A protein and the small-molecule ligand that binds it are described below.
Small molecule (SMILES): CC[C@H](C)[C@@H]1NC(=O)[C@H](CCCN=C(N)N)NC(=O)[C@H]([C@@H](C)CC)NC(=O)[C@H](CO)NC(=O)[C@H](CCCCN)NC(=O)[C@@H]2CCCN2C(=O)[C@H]2CCCN2C(=O)[C@H](C)NC(=O)[C@H](Cc2ccc(O)cc2)NC(=O)[C@H](Cc2ccccc2)NC(=O)[C@H](C)NC(=O)[C@H](CCC(N)=O)NC(=O)CNC(=O)[C@@H]2CCCN2C(=O)CNC1=O

Binding-site contacts:
Ligand atom CE2 contacts residue LEU1330 of chain 1.A at 3.7 Å (hydrophobic).
Ligand atom CD contacts residue TRP1268 of chain 1.A at 3.6 Å (hydrophobic).
Ligand atom CA contacts residue MET1257 of chain 1.A at 3.7 Å (hydrophobic).
Ligand atom CA contacts residue GLN1290 of chain 1.A at 3.6 Å.
Ligand atom C contacts residue TYR1300 of chain 1.A at 3.4 Å (hydrophobic).
Ligand atom CZ contacts residue ASP1321 of chain 1.A at 3.4 Å.
Ligand atom CB contacts residue PHE1259 of chain 1.A at 3.5 Å (hydrophobic).
Ligand atom CD2 contacts residue GLN1290 of chain 1.A at 3.5 Å.
Ligand atom NH2 contacts residue GLU1301 of chain 1.A at 3.5 Å.
Ligand atom CB contacts residue GLN1290 of chain 1.A at 3.7 Å.
Ligand atom CA contacts residue GLU1226 of chain 1.A at 3.3 Å.
Ligand atom O contacts residue GLN1290 of chain 1.A at 3.1 Å (h-bond).
Ligand atom CB contacts residue TYR1300 of chain 1.A at 3.5 Å (hydrophobic).
Ligand atom NH2 contacts residue ALA1267 of chain 1.A at 2.9 Å (h-bond).
Ligand atom CD contacts residue TYR1234 of chain 1.A at 3.6 Å (hydrophobic).
Ligand atom N contacts residue GLN1290 of chain 1.A at 2.8 Å (h-bond).
Ligand atom CD1 contacts residue HIS1263 of chain 1.A at 3.4 Å.
Ligand atom CB contacts residue GLN1290 of chain 1.A at 3.6 Å.
Ligand atom O contacts residue TYR1300 of chain 1.A at 2.7 Å (h-bond).
Ligand atom O contacts residue MET1257 of chain 1.A at 3.4 Å.
Ligand atom CB contacts residue GLU1226 of chain 1.A at 3.4 Å.
Ligand atom C contacts residue MET1257 of chain 1.A at 3.4 Å (hydrophobic).
Ligand atom NE contacts residue ALA1267 of chain 1.A at 2.8 Å (h-bond).
Ligand atom CZ contacts residue ALA1267 of chain 1.A at 3.2 Å (hydrophobic).
Ligand atom CB contacts residue GLN1290 of chain 1.A at 3.4 Å.
Ligand atom OH contacts residue ASP1321 of chain 1.A at 2.6 Å (salt-bridge).
Ligand atom CD1 contacts residue LEU1297 of chain 1.A at 3.7 Å (hydrophobic).
Ligand atom N contacts residue GLN1290 of chain 1.A at 3.4 Å (h-bond).
Ligand atom CZ contacts residue LEU1330 of chain 1.A at 3.7 Å (hydrophobic).
Ligand atom CG2 contacts residue PHE1259 of chain 1.A at 3.5 Å (hydrophobic).
Ligand atom CE2 contacts residue ASP1321 of chain 1.A at 3.3 Å.
Ligand atom OH contacts residue LEU1330 of chain 1.A at 3.7 Å.
Ligand atom CB contacts residue THR1224 of chain 1.A at 3.5 Å.
Ligand atom O contacts residue PHE1259 of chain 1.A at 3.3 Å.
Ligand atom C contacts residue GLN1290 of chain 1.A at 3.7 Å.
Ligand atom O contacts residue TRP1268 of chain 1.A at 2.8 Å (h-bond).
Ligand atom O contacts residue PHE1259 of chain 1.A at 3.5 Å.
Ligand atom CD2 contacts residue VAL1292 of chain 1.A at 3.8 Å (hydrophobic).
Ligand atom CG1 contacts residue ALA1267 of chain 1.A at 3.6 Å (hydrophobic).
Ligand atom CZ contacts residue GLU1301 of chain 1.A at 3.7 Å.

Sequence of chain 1.A:
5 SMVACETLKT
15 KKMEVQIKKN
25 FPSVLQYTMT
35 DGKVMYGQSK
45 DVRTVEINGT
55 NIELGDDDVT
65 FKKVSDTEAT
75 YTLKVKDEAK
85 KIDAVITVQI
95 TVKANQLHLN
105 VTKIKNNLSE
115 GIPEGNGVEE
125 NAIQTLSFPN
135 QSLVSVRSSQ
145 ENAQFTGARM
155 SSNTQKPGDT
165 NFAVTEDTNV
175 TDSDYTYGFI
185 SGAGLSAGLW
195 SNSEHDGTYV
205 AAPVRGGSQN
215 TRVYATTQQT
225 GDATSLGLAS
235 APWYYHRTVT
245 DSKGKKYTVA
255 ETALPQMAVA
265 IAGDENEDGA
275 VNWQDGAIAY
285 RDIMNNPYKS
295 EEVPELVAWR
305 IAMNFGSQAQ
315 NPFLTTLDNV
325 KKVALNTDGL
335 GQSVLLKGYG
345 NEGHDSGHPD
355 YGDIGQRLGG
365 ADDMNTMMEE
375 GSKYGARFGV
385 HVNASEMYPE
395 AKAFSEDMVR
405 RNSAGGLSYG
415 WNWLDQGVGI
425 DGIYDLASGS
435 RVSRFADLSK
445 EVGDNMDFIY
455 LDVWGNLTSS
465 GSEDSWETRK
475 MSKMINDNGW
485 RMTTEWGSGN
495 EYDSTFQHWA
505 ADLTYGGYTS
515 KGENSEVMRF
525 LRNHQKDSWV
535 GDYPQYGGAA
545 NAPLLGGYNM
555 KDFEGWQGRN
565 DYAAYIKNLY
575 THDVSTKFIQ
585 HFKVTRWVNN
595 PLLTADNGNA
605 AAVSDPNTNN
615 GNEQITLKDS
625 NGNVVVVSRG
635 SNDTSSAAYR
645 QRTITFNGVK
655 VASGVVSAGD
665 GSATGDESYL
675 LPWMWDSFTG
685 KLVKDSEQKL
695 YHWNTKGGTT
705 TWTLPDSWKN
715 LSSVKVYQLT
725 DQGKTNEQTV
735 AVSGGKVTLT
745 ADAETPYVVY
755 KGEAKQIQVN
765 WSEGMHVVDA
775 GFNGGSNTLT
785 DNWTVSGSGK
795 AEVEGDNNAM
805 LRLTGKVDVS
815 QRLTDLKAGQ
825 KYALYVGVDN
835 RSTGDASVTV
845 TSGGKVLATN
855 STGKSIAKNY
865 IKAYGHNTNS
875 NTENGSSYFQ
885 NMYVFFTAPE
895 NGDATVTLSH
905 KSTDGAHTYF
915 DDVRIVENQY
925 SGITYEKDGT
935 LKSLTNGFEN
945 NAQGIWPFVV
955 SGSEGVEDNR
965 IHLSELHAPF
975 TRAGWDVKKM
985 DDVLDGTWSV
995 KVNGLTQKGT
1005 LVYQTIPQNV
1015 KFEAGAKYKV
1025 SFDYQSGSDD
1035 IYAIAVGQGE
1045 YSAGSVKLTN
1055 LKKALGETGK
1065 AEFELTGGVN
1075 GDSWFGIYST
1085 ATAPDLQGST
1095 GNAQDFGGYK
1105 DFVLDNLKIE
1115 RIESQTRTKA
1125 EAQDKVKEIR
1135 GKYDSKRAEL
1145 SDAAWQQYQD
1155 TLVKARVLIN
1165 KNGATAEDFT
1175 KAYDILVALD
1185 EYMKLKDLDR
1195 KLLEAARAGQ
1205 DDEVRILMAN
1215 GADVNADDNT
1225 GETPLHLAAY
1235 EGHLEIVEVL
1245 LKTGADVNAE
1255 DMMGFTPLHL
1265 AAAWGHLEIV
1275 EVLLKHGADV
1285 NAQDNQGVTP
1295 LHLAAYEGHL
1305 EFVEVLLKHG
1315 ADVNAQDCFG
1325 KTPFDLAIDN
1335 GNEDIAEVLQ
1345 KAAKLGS